Sequence of chain 1.A:
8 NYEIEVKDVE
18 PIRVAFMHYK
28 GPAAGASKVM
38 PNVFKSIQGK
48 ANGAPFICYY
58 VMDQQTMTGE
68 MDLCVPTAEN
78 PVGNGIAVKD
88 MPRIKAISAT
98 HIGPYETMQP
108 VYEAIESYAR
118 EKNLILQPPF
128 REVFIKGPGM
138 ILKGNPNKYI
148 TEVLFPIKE

Binding-site contacts:
Ligand atom C23 contacts residue PRO135 of chain 1.A at 3.4 Å (hydrophobic).
Ligand atom N24 contacts residue PRO135 of chain 1.A at 2.8 Å (h-bond).
Ligand atom C17 contacts residue SER34 of chain 1.A at 3.6 Å.
Ligand atom N4 contacts residue TYR109 of chain 1.A at 3.5 Å.
Ligand atom C43 contacts residue GLU113 of chain 1.A at 3.2 Å.
Ligand atom N12 contacts residue GLU129 of chain 1.A at 2.9 Å (salt-bridge).
Ligand atom N24 contacts residue MET137 of chain 1.A at 3.5 Å (h-bond).
Ligand atom C18 contacts residue SER34 of chain 1.A at 3.6 Å.
Ligand atom N20 contacts residue SER34 of chain 1.A at 3.0 Å (h-bond).
Ligand atom C9 contacts residue TYR56 of chain 1.A at 3.5 Å (hydrophobic).
Ligand atom N8 contacts residue GLU129 of chain 1.A at 2.8 Å (salt-bridge).
Ligand atom C9 contacts residue ALA30 of chain 1.A at 3.5 Å (hydrophobic).
Ligand atom C23 contacts residue GLY136 of chain 1.A at 3.4 Å.
Ligand atom C27 contacts residue PRO135 of chain 1.A at 3.6 Å (hydrophobic).
Ligand atom C11 contacts residue GLU129 of chain 1.A at 3.6 Å.
Ligand atom C25 contacts residue MET137 of chain 1.A at 3.4 Å (hydrophobic).
Ligand atom S34 contacts residue PRO52 of chain 1.A at 3.6 Å.
Ligand atom S35 contacts residue SER34 of chain 1.A at 3.6 Å.
Ligand atom S33 contacts residue PRO38 of chain 1.A at 3.5 Å.
Ligand atom C18 contacts residue TYR102 of chain 1.A at 3.3 Å (hydrophobic).
Ligand atom C19 contacts residue PHE131 of chain 1.A at 3.5 Å (hydrophobic).
Ligand atom O42 contacts residue GLU113 of chain 1.A at 2.8 Å (salt-bridge).
Ligand atom S33 contacts residue PHE41 of chain 1.A at 3.5 Å.
Ligand atom S34 contacts residue MET37 of chain 1.A at 3.6 Å.
Ligand atom C14 contacts residue ALA30 of chain 1.A at 3.5 Å (hydrophobic).
Ligand atom S35 contacts residue PHE131 of chain 1.A at 3.6 Å.
Ligand atom N24 contacts residue GLY136 of chain 1.A at 3.3 Å.
Ligand atom C17 contacts residue PHE131 of chain 1.A at 3.6 Å (hydrophobic).
Ligand atom S38 contacts residue MET59 of chain 1.A at 3.5 Å.
Ligand atom C26 contacts residue PHE41 of chain 1.A at 3.5 Å (hydrophobic).
Ligand atom S37 contacts residue MET64 of chain 1.A at 3.6 Å.
Ligand atom C31 contacts residue PHE41 of chain 1.A at 3.6 Å (hydrophobic).
Ligand atom C15 contacts residue ALA30 of chain 1.A at 3.3 Å (hydrophobic).
Ligand atom C10 contacts residue GLU129 of chain 1.A at 3.4 Å.
Ligand atom C1 contacts residue GLN61 of chain 1.A at 3.6 Å.
Ligand atom C13 contacts residue TYR102 of chain 1.A at 3.4 Å (hydrophobic).
Ligand atom C40 contacts residue PHE152 of chain 1.A at 3.6 Å (hydrophobic).
Ligand atom C1 contacts residue TYR109 of chain 1.A at 3.5 Å (hydrophobic).
Ligand atom C9 contacts residue GLU129 of chain 1.A at 3.5 Å.
Ligand atom C41 contacts residue GLU113 of chain 1.A at 3.4 Å.

The protein below binds the small molecule below.
Small molecule (SMILES): Oc1ccc(C(=S)NCCC(=S)NCCC(=S)NCCCNC(=S)CCNC(=S)CCNC(=S)c2ccc(O)cc2)cc1